A protein and the small-molecule ligand that binds it are described below.
Small molecule (SMILES): O=C(c1ccc(O)c(C(=O)n2cc3ccccc3c2)c1)n1cc2ccccc2c1

Binding-site contacts:
Ligand atom C25 contacts residue VAL148 of chain 1.A at 3.8 Å (hydrophobic).
Ligand atom C02 contacts residue ASP89 of chain 1.A at 3.2 Å.
Ligand atom C17 contacts residue ILE184 of chain 1.A at 3.2 Å (hydrophobic).
Ligand atom C08 contacts residue ASN50 of chain 1.A at 3.4 Å.
Ligand atom N12 contacts residue ALA54 of chain 1.A at 3.5 Å.
Ligand atom O11 contacts residue THR182 of chain 1.A at 2.7 Å (h-bond).
Ligand atom C26 contacts residue VAL148 of chain 1.A at 3.8 Å (hydrophobic).
Ligand atom O09 contacts residue LEU47 of chain 1.A at 3.4 Å.
Ligand atom C03 contacts residue ASP89 of chain 1.A at 3.2 Å.
Ligand atom N10 contacts residue ILE184 of chain 1.A at 3.2 Å.
Ligand atom O11 contacts residue GLY93 of chain 1.A at 3.7 Å.
Ligand atom C14 contacts residue ALA54 of chain 1.A at 3.8 Å (hydrophobic).
Ligand atom C02 contacts residue THR182 of chain 1.A at 3.8 Å.
Ligand atom C13 contacts residue ALA54 of chain 1.A at 3.7 Å (hydrophobic).
Ligand atom C04 contacts residue ASN50 of chain 1.A at 3.6 Å.
Ligand atom O09 contacts residue ASN50 of chain 1.A at 2.6 Å (h-bond).
Ligand atom C24 contacts residue ASP53 of chain 1.A at 3.6 Å.
Ligand atom C08 contacts residue ILE184 of chain 1.A at 3.5 Å (hydrophobic).
Ligand atom C16 contacts residue ALA54 of chain 1.A at 3.6 Å (hydrophobic).
Ligand atom C03 contacts residue ALA51 of chain 1.A at 3.7 Å (hydrophobic).
Ligand atom O29 contacts residue ASP89 of chain 1.A at 2.5 Å (salt-bridge).
Ligand atom C25 contacts residue LEU103 of chain 1.A at 3.5 Å (hydrophobic).
Ligand atom C28 contacts residue PHE136 of chain 1.A at 3.3 Å (hydrophobic).
Ligand atom C20 contacts residue GLY135 of chain 1.A at 3.5 Å.
Ligand atom C16 contacts residue ASN50 of chain 1.A at 3.6 Å.
Ligand atom C07 contacts residue THR182 of chain 1.A at 3.7 Å.
Ligand atom C20 contacts residue ILE184 of chain 1.A at 3.7 Å (hydrophobic).
Ligand atom C18 contacts residue ILE184 of chain 1.A at 3.8 Å (hydrophobic).
Ligand atom C21 contacts residue ILE92 of chain 1.A at 3.7 Å (hydrophobic).
Ligand atom C15 contacts residue ALA54 of chain 1.A at 3.8 Å (hydrophobic).
Ligand atom C05 contacts residue ILE184 of chain 1.A at 3.7 Å (hydrophobic).
Ligand atom C26 contacts residue TRP162 of chain 1.A at 3.8 Å (hydrophobic).
Ligand atom C27 contacts residue PHE136 of chain 1.A at 3.2 Å (hydrophobic).
Ligand atom C05 contacts residue ASN50 of chain 1.A at 3.6 Å.
Ligand atom O29 contacts residue ALA54 of chain 1.A at 3.3 Å.
Ligand atom C04 contacts residue ILE184 of chain 1.A at 3.6 Å (hydrophobic).
Ligand atom C13 contacts residue GLY93 of chain 1.A at 3.6 Å.
Ligand atom C26 contacts residue LEU103 of chain 1.A at 3.4 Å (hydrophobic).
Ligand atom O29 contacts residue THR182 of chain 1.A at 3.6 Å.
Ligand atom O11 contacts residue MET94 of chain 1.A at 3.4 Å.

Sequence of chain 1.A:
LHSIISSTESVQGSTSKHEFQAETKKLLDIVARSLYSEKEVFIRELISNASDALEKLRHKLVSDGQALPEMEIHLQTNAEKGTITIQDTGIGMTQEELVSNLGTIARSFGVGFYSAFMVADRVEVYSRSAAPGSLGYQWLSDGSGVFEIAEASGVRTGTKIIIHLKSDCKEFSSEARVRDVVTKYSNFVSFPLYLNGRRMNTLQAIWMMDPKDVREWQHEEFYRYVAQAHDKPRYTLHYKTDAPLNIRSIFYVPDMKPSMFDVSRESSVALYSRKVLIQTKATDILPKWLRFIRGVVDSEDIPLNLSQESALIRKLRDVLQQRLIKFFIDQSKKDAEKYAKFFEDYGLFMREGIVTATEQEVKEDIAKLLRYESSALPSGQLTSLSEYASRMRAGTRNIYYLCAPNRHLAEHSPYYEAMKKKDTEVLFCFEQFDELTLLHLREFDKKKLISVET